Binding-site contacts:
Ligand atom N2 contacts residue ASN715 of chain 1.B at 2.9 Å (h-bond).
Ligand atom O5 contacts residue ASN715 of chain 1.B at 2.4 Å (h-bond).
Ligand atom O7 contacts residue ASN715 of chain 1.B at 3.9 Å.
Ligand atom C2 contacts residue ASN715 of chain 1.B at 2.5 Å.
Ligand atom C3 contacts residue ASN715 of chain 1.B at 3.8 Å.
Ligand atom N2 contacts residue LEU920 of chain 1.B at 4.4 Å.
Ligand atom C8 contacts residue LEU920 of chain 1.B at 3.5 Å (hydrophobic).
Ligand atom O4 contacts residue LEU920 of chain 1.B at 4.4 Å.
Ligand atom C4 contacts residue ASN715 of chain 1.B at 4.2 Å.
Ligand atom O6 contacts residue GLN924 of chain 1.B at 3.8 Å.
Ligand atom C7 contacts residue ASN715 of chain 1.B at 3.6 Å.
Ligand atom C7 contacts residue LEU920 of chain 1.B at 3.5 Å (hydrophobic).
Ligand atom O5 contacts residue GLN1069 of chain 1.B at 4.4 Å.
Ligand atom C5 contacts residue ASN715 of chain 1.B at 3.7 Å.
Ligand atom O7 contacts residue LEU920 of chain 1.B at 3.2 Å.
Ligand atom C1 contacts residue ASN715 of chain 1.B at 1.4 Å.

Sequence of chain 1.B:
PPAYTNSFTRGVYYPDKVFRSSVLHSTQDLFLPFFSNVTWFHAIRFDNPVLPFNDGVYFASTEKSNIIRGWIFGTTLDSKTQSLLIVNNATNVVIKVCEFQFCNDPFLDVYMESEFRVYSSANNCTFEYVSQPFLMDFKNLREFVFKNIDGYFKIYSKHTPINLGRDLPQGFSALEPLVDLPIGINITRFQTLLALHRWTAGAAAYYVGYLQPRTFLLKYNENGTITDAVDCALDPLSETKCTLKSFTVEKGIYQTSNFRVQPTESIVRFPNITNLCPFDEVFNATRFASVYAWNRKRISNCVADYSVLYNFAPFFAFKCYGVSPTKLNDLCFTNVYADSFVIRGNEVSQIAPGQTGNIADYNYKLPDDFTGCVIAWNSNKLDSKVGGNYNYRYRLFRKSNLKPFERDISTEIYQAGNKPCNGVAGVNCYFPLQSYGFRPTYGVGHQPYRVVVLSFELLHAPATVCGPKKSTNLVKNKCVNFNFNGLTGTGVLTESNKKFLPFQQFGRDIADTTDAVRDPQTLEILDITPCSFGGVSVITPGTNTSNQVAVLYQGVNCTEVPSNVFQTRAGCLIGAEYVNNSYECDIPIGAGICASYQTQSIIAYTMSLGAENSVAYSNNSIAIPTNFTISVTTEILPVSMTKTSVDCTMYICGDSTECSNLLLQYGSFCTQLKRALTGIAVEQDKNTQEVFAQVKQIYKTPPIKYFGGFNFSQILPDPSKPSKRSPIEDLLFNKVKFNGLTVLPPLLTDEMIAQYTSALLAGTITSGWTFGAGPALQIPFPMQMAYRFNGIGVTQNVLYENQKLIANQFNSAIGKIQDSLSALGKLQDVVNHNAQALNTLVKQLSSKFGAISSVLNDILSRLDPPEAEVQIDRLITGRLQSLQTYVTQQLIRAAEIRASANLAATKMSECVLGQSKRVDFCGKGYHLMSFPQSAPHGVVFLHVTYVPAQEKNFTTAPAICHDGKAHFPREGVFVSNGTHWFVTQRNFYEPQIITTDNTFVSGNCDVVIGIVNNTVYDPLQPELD

A small-molecule ligand and the protein it binds are described below.
Small molecule (SMILES): CC(=O)N[C@H]1[C@H](O[C@H]2[C@H](O)[C@@H](NC(C)=O)CO[C@@H]2CO)O[C@H](CO)[C@@H](O)[C@@H]1O